Sequence of chain 1.A:
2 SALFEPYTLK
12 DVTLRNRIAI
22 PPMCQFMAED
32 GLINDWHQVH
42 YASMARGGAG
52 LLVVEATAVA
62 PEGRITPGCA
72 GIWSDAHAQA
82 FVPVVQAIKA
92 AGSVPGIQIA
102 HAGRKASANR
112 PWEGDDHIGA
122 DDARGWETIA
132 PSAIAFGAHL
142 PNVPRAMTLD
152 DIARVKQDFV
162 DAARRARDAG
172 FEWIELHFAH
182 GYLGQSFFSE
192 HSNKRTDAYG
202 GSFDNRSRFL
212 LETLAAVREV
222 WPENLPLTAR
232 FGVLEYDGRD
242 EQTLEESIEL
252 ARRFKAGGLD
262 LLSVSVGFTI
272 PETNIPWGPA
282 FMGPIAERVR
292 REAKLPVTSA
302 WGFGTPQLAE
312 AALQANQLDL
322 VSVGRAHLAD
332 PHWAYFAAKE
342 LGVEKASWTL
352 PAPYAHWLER

This small molecule binds to this protein.
Small molecule (SMILES): COCCOC(=O)/C(=N\O)C(C)=O

Binding-site contacts:
Ligand atom O2 contacts residue O8R1 of chain 1.G at 3.5 Å.
Ligand atom N1 contacts residue TYR183 of chain 1.A at 3.4 Å (h-bond).
Ligand atom C6 contacts residue O8R1 of chain 1.G at 4.0 Å.
Ligand atom C2 contacts residue O8R1 of chain 1.G at 3.9 Å.
Ligand atom O3 contacts residue TYR183 of chain 1.A at 3.9 Å.
Ligand atom N1 contacts residue FMN1 of chain 1.C at 3.4 Å.
Ligand atom O2 contacts residue HIS181 of chain 1.A at 3.4 Å (h-bond).
Ligand atom C1 contacts residue CYS25 of chain 1.A at 3.8 Å (hydrophobic).
Ligand atom N1 contacts residue HIS178 of chain 1.A at 3.9 Å.
Ligand atom C5 contacts residue TRP302 of chain 1.A at 3.9 Å (hydrophobic).
Ligand atom N1 contacts residue HIS181 of chain 1.A at 3.8 Å.
Ligand atom C4 contacts residue HIS181 of chain 1.A at 3.3 Å.
Ligand atom O5 contacts residue O8R1 of chain 1.G at 4.2 Å.
Ligand atom C3 contacts residue TYR183 of chain 1.A at 3.4 Å (hydrophobic).
Ligand atom C7 contacts residue PHE269 of chain 1.A at 3.8 Å (hydrophobic).
Ligand atom O5 contacts residue PHE269 of chain 1.A at 4.0 Å.
Ligand atom O4 contacts residue FMN1 of chain 1.C at 2.9 Å.
Ligand atom C6 contacts residue PHE269 of chain 1.A at 3.9 Å (hydrophobic).
Ligand atom C1 contacts residue PHE27 of chain 1.A at 4.0 Å (hydrophobic).
Ligand atom O1 contacts residue O8R1 of chain 1.G at 3.1 Å.
Ligand atom C6 contacts residue TRP302 of chain 1.A at 3.8 Å (hydrophobic).
Ligand atom C3 contacts residue FMN1 of chain 1.C at 3.7 Å.
Ligand atom O4 contacts residue HIS181 of chain 1.A at 2.6 Å (h-bond).
Ligand atom O1 contacts residue TYR183 of chain 1.A at 3.9 Å.
Ligand atom O2 contacts residue TRP302 of chain 1.A at 3.5 Å.
Ligand atom C1 contacts residue ILE66 of chain 1.A at 3.7 Å (hydrophobic).
Ligand atom C2 contacts residue TYR183 of chain 1.A at 3.5 Å (hydrophobic).
Ligand atom C1 contacts residue TYR183 of chain 1.A at 3.8 Å (hydrophobic).
Ligand atom C5 contacts residue PHE269 of chain 1.A at 3.5 Å (hydrophobic).
Ligand atom O2 contacts residue FMN1 of chain 1.C at 3.2 Å.
Ligand atom O4 contacts residue TYR183 of chain 1.A at 3.3 Å.
Ligand atom C7 contacts residue O8R1 of chain 1.G at 4.0 Å.
Ligand atom C4 contacts residue FMN1 of chain 1.C at 4.0 Å.
Ligand atom O4 contacts residue HIS178 of chain 1.A at 2.8 Å (h-bond).
Ligand atom C4 contacts residue O8R1 of chain 1.G at 3.9 Å.
Ligand atom O3 contacts residue HIS181 of chain 1.A at 3.4 Å (h-bond).
Ligand atom C3 contacts residue HIS181 of chain 1.A at 4.0 Å.
Ligand atom C2 contacts residue FMN1 of chain 1.C at 4.1 Å.
Ligand atom C5 contacts residue HIS181 of chain 1.A at 3.4 Å.
Ligand atom C1 contacts residue FMN1 of chain 1.C at 3.7 Å.